Sequence of chain 8.F:
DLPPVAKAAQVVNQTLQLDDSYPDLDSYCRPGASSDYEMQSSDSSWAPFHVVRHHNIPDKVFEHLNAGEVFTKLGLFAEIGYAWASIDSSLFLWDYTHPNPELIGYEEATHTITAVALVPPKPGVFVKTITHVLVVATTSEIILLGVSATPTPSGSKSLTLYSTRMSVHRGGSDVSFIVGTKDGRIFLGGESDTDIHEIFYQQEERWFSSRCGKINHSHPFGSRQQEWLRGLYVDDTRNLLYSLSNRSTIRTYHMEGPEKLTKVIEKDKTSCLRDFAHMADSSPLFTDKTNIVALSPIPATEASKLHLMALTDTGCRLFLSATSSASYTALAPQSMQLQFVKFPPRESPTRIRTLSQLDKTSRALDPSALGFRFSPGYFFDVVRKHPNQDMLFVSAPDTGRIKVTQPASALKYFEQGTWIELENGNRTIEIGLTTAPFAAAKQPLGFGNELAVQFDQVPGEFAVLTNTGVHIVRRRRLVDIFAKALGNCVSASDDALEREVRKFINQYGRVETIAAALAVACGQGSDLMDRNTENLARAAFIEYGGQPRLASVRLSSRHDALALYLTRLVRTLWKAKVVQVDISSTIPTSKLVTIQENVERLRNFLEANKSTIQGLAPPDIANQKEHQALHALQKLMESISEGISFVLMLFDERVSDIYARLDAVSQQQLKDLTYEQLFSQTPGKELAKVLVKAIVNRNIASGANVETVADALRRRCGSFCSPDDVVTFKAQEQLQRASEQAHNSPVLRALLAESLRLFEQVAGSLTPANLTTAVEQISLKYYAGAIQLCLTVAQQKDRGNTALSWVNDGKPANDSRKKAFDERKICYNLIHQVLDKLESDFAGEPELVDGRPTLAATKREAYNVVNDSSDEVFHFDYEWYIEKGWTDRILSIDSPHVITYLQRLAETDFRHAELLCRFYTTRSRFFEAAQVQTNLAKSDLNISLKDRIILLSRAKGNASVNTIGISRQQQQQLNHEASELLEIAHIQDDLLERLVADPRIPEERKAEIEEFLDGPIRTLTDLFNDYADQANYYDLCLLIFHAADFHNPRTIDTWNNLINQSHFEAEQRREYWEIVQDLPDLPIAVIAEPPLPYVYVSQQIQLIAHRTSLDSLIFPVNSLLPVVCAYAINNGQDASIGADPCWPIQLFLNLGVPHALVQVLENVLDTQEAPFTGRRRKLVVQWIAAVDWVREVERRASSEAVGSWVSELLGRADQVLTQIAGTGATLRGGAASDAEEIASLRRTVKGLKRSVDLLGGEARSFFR

The protein below binds the small molecule below.
Small molecule (SMILES): CSCC[C@H](NC(=O)[C@@H]1CCCN1C(=O)[C@H](CC(C)C)NC(=O)[C@H](CC(C)C)NC(=O)[C@H](CCCCN)NC(=O)[C@H](C)NC(=O)[C@H](CCCCN)NC(=O)[C@@H](N)CCCN=C(N)N)C(=O)N[C@@H](CCC(=O)O)C(=O)N[C@@H](CCC(=O)O)C(=O)N[C@@H](C)C(=O)N[C@@H](CC(C)C)C(=O)N[C@@H](CC(C)C)C(=O)N1CCC[C@H]1C=O

Sequence of chain 8.D:
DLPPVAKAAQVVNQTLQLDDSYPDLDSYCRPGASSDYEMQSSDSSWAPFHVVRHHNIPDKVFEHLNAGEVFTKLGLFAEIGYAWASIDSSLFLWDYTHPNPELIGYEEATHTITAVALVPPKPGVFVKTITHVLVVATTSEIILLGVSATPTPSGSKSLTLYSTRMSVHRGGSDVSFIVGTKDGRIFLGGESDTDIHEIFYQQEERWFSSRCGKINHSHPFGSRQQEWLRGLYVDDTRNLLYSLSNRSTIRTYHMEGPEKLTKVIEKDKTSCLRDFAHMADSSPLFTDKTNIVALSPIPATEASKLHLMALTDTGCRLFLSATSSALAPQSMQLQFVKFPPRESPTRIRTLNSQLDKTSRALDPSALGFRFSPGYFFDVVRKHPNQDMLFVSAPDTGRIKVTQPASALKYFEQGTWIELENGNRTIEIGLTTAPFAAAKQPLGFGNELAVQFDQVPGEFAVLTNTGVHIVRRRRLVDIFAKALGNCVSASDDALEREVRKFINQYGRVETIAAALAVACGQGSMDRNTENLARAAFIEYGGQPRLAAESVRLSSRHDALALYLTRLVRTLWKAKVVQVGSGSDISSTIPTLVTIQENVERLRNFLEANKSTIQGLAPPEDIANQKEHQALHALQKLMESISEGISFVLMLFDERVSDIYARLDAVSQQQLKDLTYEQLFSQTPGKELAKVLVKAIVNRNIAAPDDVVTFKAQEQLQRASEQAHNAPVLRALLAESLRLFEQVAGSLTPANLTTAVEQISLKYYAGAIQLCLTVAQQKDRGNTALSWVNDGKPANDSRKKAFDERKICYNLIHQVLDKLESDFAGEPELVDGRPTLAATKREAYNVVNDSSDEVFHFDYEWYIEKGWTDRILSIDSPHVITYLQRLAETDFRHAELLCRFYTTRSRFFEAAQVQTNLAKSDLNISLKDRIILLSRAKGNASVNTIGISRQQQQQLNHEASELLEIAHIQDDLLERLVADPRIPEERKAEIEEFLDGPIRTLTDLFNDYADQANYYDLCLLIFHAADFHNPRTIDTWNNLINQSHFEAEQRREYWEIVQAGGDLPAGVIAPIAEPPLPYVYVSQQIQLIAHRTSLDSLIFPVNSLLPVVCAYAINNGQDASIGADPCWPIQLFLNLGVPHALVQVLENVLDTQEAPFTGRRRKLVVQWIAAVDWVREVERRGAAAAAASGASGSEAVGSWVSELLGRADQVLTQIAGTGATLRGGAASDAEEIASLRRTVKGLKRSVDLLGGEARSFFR

Binding-site contacts:
Ligand atom N contacts residue GLY105 of chain 8.F at 2.8 Å (h-bond).
Ligand atom CD contacts residue ASN1074 of chain 8.D at 2.5 Å.
Ligand atom CB contacts residue LYS8 of chain 8.P at 2.2 Å.
Ligand atom N contacts residue ASP1071 of chain 8.D at 1.4 Å (salt-bridge).
Ligand atom NH2 contacts residue PHE1083 of chain 8.D at 0.8 Å.
Ligand atom CA contacts residue ASP1071 of chain 8.D at 2.1 Å.
Ligand atom NH1 contacts residue PHE1083 of chain 8.D at 1.2 Å.
Ligand atom NE contacts residue PHE1083 of chain 8.D at 1.8 Å.
Ligand atom CB contacts residue PHE1066 of chain 8.D at 2.4 Å (hydrophobic).
Ligand atom N contacts residue ASP1071 of chain 8.D at 2.7 Å (salt-bridge).
Ligand atom C contacts residue ASP1071 of chain 8.D at 0.9 Å.
Ligand atom O contacts residue VAL127 of chain 8.F at 2.5 Å (h-bond).
Ligand atom CG contacts residue TYR1076 of chain 8.D at 2.9 Å (hydrophobic).
Ligand atom C contacts residue LYS8 of chain 8.P at 2.9 Å.
Ligand atom N contacts residue CYS1079 of chain 8.D at 2.6 Å (h-bond).
Ligand atom CA contacts residue LYS8 of chain 8.P at 2.5 Å.
Ligand atom CG contacts residue ASN1074 of chain 8.D at 1.5 Å.
Ligand atom O contacts residue ASP1071 of chain 8.D at 2.6 Å (salt-bridge).
Ligand atom CB contacts residue ASN1074 of chain 8.D at 2.8 Å.
Ligand atom CG contacts residue PHE1066 of chain 8.D at 1.9 Å (hydrophobic).
Ligand atom O contacts residue LYS8 of chain 8.P at 2.2 Å.
Ligand atom CE contacts residue ASN1074 of chain 8.D at 1.9 Å.
Ligand atom CA contacts residue CYS1079 of chain 8.D at 2.9 Å (hydrophobic).
Ligand atom NH1 contacts residue CYS1079 of chain 8.D at 2.3 Å (h-bond).
Ligand atom CD contacts residue TYR1076 of chain 8.D at 2.5 Å (hydrophobic).
Ligand atom O contacts residue ASP1071 of chain 8.D at 0.9 Å.
Ligand atom CB contacts residue ARG11 of chain 8.P at 1.1 Å.
Ligand atom NE contacts residue PHE1066 of chain 8.D at 2.2 Å.
Ligand atom CD contacts residue PHE1083 of chain 8.D at 2.5 Å (hydrophobic).
Ligand atom CD contacts residue PHE1066 of chain 8.D at 1.0 Å (hydrophobic).
Ligand atom CB contacts residue ASP1071 of chain 8.D at 2.7 Å.
Ligand atom CZ contacts residue PHE1083 of chain 8.D at 0.9 Å (hydrophobic).
Ligand atom N contacts residue LYS8 of chain 8.P at 2.1 Å (salt-bridge).
Ligand atom CA contacts residue ASP1071 of chain 8.D at 2.1 Å.
Ligand atom CA contacts residue ARG11 of chain 8.P at 2.4 Å.
Ligand atom CG contacts residue CYS1079 of chain 8.D at 2.2 Å (hydrophobic).
Ligand atom C contacts residue ASP1071 of chain 8.D at 2.3 Å.
Ligand atom N contacts residue ASP1071 of chain 8.D at 1.7 Å.
Ligand atom N contacts residue ALA1070 of chain 8.D at 2.1 Å.
Ligand atom NZ contacts residue ASN1074 of chain 8.D at 1.1 Å (h-bond).

Sequence of chain 8.P:
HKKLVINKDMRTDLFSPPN